Sequence of chain 24.H:
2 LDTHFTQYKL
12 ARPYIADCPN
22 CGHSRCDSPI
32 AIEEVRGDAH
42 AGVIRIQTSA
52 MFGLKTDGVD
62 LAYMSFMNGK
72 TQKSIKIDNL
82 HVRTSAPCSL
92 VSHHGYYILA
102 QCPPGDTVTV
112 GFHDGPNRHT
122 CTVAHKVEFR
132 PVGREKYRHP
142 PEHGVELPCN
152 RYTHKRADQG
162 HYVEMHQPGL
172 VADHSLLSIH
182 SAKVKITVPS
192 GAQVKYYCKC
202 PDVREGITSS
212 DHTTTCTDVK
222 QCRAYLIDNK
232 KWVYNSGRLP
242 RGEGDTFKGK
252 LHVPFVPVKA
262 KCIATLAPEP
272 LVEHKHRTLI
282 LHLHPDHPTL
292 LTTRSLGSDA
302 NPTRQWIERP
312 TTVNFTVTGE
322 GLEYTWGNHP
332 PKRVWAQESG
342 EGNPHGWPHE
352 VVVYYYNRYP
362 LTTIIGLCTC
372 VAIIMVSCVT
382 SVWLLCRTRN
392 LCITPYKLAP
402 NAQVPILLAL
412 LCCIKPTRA

Sequence of chain 24.D:
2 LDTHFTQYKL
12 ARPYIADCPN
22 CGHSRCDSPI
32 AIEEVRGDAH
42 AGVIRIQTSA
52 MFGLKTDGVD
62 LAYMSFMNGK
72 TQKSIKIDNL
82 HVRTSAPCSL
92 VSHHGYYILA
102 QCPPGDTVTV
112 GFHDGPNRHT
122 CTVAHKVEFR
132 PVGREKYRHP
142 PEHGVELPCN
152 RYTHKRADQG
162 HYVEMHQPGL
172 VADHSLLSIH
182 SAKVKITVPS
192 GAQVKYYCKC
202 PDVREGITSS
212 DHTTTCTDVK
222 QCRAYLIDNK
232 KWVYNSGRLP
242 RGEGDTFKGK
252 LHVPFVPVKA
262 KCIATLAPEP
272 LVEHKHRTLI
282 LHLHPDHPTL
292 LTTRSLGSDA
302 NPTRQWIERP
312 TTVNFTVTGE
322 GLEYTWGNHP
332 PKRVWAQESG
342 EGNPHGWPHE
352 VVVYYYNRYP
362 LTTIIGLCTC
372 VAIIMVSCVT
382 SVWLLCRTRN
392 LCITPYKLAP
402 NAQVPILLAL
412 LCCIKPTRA

Sequence of chain 24.F:
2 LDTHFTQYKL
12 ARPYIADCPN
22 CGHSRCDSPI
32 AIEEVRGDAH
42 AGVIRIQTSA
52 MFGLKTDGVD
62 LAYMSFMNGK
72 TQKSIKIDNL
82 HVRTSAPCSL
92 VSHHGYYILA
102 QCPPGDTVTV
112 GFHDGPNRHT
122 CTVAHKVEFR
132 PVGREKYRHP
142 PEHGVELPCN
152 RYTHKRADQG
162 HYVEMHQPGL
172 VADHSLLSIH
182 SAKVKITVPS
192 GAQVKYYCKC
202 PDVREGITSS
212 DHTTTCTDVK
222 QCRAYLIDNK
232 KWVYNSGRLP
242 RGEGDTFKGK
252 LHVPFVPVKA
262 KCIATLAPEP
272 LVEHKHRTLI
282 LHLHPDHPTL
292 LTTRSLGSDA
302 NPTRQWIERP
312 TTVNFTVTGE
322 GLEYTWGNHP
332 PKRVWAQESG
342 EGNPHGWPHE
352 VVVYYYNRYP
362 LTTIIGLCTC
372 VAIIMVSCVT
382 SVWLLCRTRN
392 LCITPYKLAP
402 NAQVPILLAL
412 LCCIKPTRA

Binding-site contacts:
Ligand atom OBH contacts residue HIS114 of chain 24.F at 3.1 Å (h-bond).
Ligand atom N2 contacts residue HIS114 of chain 24.H at 4.1 Å.
Ligand atom SBB contacts residue HIS114 of chain 24.D at 4.2 Å.
Ligand atom SBG contacts residue HIS82 of chain 24.F at 4.0 Å.
Ligand atom C6 contacts residue ASN80 of chain 24.D at 3.8 Å.
Ligand atom SBB contacts residue HIS82 of chain 24.F at 3.5 Å (h-bond).
Ligand atom C5 contacts residue HIS82 of chain 24.H at 4.0 Å.
Ligand atom SAG contacts residue HIS114 of chain 24.H at 4.1 Å.
Ligand atom SAG contacts residue ASN80 of chain 24.D at 4.3 Å.
Ligand atom OBI contacts residue HIS82 of chain 24.F at 2.9 Å.
Ligand atom OAB contacts residue ARG119 of chain 24.H at 3.5 Å.
Ligand atom OAH contacts residue HIS82 of chain 24.D at 3.1 Å (h-bond).
Ligand atom OBC contacts residue HIS114 of chain 24.D at 4.1 Å.
Ligand atom O2 contacts residue HIS82 of chain 24.F at 4.0 Å.
Ligand atom OAB contacts residue HIS114 of chain 24.H at 3.3 Å.
Ligand atom OAH contacts residue ASN80 of chain 24.D at 3.2 Å (h-bond).
Ligand atom O1 contacts residue HIS82 of chain 24.H at 3.6 Å.
Ligand atom OBA contacts residue HIS82 of chain 24.D at 4.2 Å.
Ligand atom C1 contacts residue HIS114 of chain 24.H at 3.5 Å.
Ligand atom OBA contacts residue HIS114 of chain 24.D at 3.0 Å (h-bond).
Ligand atom C1 contacts residue HIS82 of chain 24.H at 3.7 Å.
Ligand atom OBE contacts residue HIS82 of chain 24.F at 2.9 Å (h-bond).
Ligand atom O4 contacts residue HIS114 of chain 24.D at 3.6 Å.
Ligand atom O3 contacts residue HIS82 of chain 24.D at 3.9 Å.
Ligand atom O3 contacts residue HIS114 of chain 24.D at 3.3 Å (h-bond).
Ligand atom OBF contacts residue HIS82 of chain 24.F at 3.9 Å.
Ligand atom C4 contacts residue ASN80 of chain 24.D at 4.0 Å.
Ligand atom C3 contacts residue HIS82 of chain 24.D at 4.3 Å.
Ligand atom OBC contacts residue HIS82 of chain 24.F at 3.2 Å (h-bond).
Ligand atom O6B contacts residue ASN80 of chain 24.D at 3.0 Å (h-bond).
Ligand atom OBF contacts residue HIS114 of chain 24.F at 3.9 Å.
Ligand atom SBG contacts residue HIS114 of chain 24.F at 3.5 Å (h-bond).
Ligand atom C2 contacts residue HIS82 of chain 24.D at 4.2 Å.
Ligand atom O5 contacts residue HIS82 of chain 24.H at 3.2 Å (h-bond).
Ligand atom OBI contacts residue HIS114 of chain 24.F at 3.0 Å (h-bond).
Ligand atom SAG contacts residue HIS82 of chain 24.D at 3.7 Å.
Ligand atom O1 contacts residue HIS114 of chain 24.H at 2.8 Å (h-bond).
Ligand atom O4 contacts residue ASN80 of chain 24.D at 3.1 Å (h-bond).
Ligand atom OAF contacts residue HIS114 of chain 24.H at 4.1 Å.
Ligand atom OAF contacts residue HIS82 of chain 24.D at 3.2 Å (h-bond).

The small molecule below binds the protein below.
Small molecule (SMILES): O=C(O)[C@@H]1O[C@H](O[C@H]2[C@@H](OS(=O)(=O)O)O[C@@H](O)[C@H](NS(=O)(=O)O)[C@H]2O)[C@@H](OS(=O)(=O)O)[C@H](O)[C@@H]1O